Sequence of chain 1.B:
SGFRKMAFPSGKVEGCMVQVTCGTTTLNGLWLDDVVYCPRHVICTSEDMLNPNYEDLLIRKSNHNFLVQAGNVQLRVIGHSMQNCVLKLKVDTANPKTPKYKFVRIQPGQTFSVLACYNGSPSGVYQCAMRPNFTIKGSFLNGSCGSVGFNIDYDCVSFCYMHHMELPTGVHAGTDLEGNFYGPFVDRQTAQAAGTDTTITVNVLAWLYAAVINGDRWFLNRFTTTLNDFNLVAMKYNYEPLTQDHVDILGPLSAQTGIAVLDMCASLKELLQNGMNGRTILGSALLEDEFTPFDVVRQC

Binding-site contacts:
Ligand atom C17 contacts residue HIS41 of chain 1.B at 3.6 Å.
Ligand atom C11 contacts residue PRO168 of chain 1.B at 3.7 Å (hydrophobic).
Ligand atom N36 contacts residue GLY143 of chain 1.B at 3.2 Å.
Ligand atom O14 contacts residue DIO1 of chain 1.F at 3.6 Å.
Ligand atom C25 contacts residue MET49 of chain 1.B at 3.6 Å (hydrophobic).
Ligand atom C07 contacts residue GLU166 of chain 1.B at 3.3 Å.
Ligand atom N18 contacts residue CYS145 of chain 1.B at 3.4 Å (h-bond).
Ligand atom O14 contacts residue GLU166 of chain 1.B at 3.0 Å (salt-bridge).
Ligand atom C21 contacts residue ARG188 of chain 1.B at 3.6 Å.
Ligand atom C29 contacts residue DIO1 of chain 1.F at 3.4 Å.
Ligand atom C29 contacts residue CYS145 of chain 1.B at 1.8 Å (hydrophobic).
Ligand atom C23 contacts residue HIS164 of chain 1.B at 3.7 Å.
Ligand atom C12 contacts residue PRO168 of chain 1.B at 3.6 Å (hydrophobic).
Ligand atom N18 contacts residue HIS41 of chain 1.B at 3.1 Å (h-bond).
Ligand atom C23 contacts residue MET165 of chain 1.B at 3.7 Å (hydrophobic).
Ligand atom N36 contacts residue ASN142 of chain 1.B at 3.8 Å.
Ligand atom C20 contacts residue CYS145 of chain 1.B at 3.4 Å (hydrophobic).
Ligand atom N33 contacts residue THR26 of chain 1.B at 2.9 Å (h-bond).
Ligand atom C04 contacts residue GLU166 of chain 1.B at 3.5 Å.
Ligand atom C27 contacts residue CYS145 of chain 1.B at 2.6 Å (hydrophobic).
Ligand atom C29 contacts residue HIS164 of chain 1.B at 3.8 Å.
Ligand atom C32 contacts residue THR25 of chain 1.B at 3.6 Å.
Ligand atom N02 contacts residue GLU166 of chain 1.B at 2.7 Å (salt-bridge).
Ligand atom O30 contacts residue CYS145 of chain 1.B at 3.1 Å (h-bond).
Ligand atom C37 contacts residue GLN189 of chain 1.B at 3.7 Å.
Ligand atom C32 contacts residue THR26 of chain 1.B at 3.3 Å.
Ligand atom C24 contacts residue MET49 of chain 1.B at 3.8 Å (hydrophobic).
Ligand atom O30 contacts residue GLY143 of chain 1.B at 2.9 Å (h-bond).
Ligand atom O14 contacts residue MET165 of chain 1.B at 3.4 Å.
Ligand atom C20 contacts residue HIS41 of chain 1.B at 3.7 Å.
Ligand atom C26 contacts residue GLN189 of chain 1.B at 3.8 Å.
Ligand atom C22 contacts residue MET165 of chain 1.B at 3.7 Å (hydrophobic).
Ligand atom O30 contacts residue SER144 of chain 1.B at 3.2 Å (h-bond).
Ligand atom C34 contacts residue GLY143 of chain 1.B at 3.8 Å.
Ligand atom C38 contacts residue THR190 of chain 1.B at 3.8 Å.
Ligand atom C22 contacts residue ASP187 of chain 1.B at 3.8 Å.
Ligand atom C01 contacts residue GLU166 of chain 1.B at 3.8 Å.
Ligand atom C05 contacts residue GLU166 of chain 1.B at 3.5 Å.
Ligand atom C39 contacts residue MET165 of chain 1.B at 3.8 Å (hydrophobic).
Ligand atom O19 contacts residue DIO1 of chain 1.F at 3.5 Å.

This small molecule binds to this protein.
Small molecule (SMILES): [H]/N=C(/N)NCCC[C@H](NC(=O)[C@H](Cc1ccccc1)NC(=O)[C@@H](Cc1ccccc1)NC(=O)CCOCC#C)C(C)=O